This small molecule binds to this protein.
Small molecule (SMILES): CC(=O)N[C@@H]1[C@@H](O)[C@H](O)[C@@H](CO)O[C@H]1O

Sequence of chain 7.D:
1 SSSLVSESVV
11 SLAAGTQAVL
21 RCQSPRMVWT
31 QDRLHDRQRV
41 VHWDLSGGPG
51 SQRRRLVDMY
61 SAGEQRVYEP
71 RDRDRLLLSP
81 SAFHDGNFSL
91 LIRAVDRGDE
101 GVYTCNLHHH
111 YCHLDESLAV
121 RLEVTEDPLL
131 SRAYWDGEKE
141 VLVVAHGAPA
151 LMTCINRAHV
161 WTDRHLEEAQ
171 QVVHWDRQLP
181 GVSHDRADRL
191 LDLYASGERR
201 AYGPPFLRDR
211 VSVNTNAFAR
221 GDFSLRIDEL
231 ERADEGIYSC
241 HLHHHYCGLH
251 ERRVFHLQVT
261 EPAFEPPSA

Binding-site contacts:
Ligand atom C4 contacts residue ASN87 of chain 7.D at 4.2 Å.
Ligand atom N2 contacts residue ASN87 of chain 7.D at 2.9 Å (h-bond).
Ligand atom C8 contacts residue ILE155 of chain 7.D at 3.7 Å (hydrophobic).
Ligand atom C1 contacts residue ASN87 of chain 7.D at 1.4 Å.
Ligand atom C3 contacts residue ASN87 of chain 7.D at 3.8 Å.
Ligand atom C2 contacts residue ASN87 of chain 7.D at 2.4 Å.
Ligand atom O6 contacts residue SER89 of chain 7.D at 2.8 Å (h-bond).
Ligand atom C7 contacts residue ILE155 of chain 7.D at 4.3 Å (hydrophobic).
Ligand atom O5 contacts residue ASN87 of chain 7.D at 2.3 Å (h-bond).
Ligand atom O6 contacts residue LEU151 of chain 7.D at 3.4 Å.
Ligand atom C5 contacts residue SER89 of chain 7.D at 3.3 Å.
Ligand atom O5 contacts residue SER89 of chain 7.D at 2.8 Å (h-bond).
Ligand atom C3 contacts residue LEU151 of chain 7.D at 4.2 Å (hydrophobic).
Ligand atom C1 contacts residue SER89 of chain 7.D at 3.3 Å.
Ligand atom C5 contacts residue ASN87 of chain 7.D at 3.7 Å.
Ligand atom C7 contacts residue ASN87 of chain 7.D at 3.8 Å.
Ligand atom O7 contacts residue ASN87 of chain 7.D at 4.1 Å.
Ligand atom C6 contacts residue LEU91 of chain 7.D at 4.2 Å (hydrophobic).
Ligand atom C5 contacts residue LEU151 of chain 7.D at 3.8 Å (hydrophobic).
Ligand atom C6 contacts residue SER89 of chain 7.D at 3.6 Å.
Ligand atom O4 contacts residue LEU151 of chain 7.D at 3.3 Å.
Ligand atom N2 contacts residue ILE155 of chain 7.D at 4.1 Å.
Ligand atom O6 contacts residue LEU91 of chain 7.D at 4.0 Å.
Ligand atom C6 contacts residue LEU151 of chain 7.D at 3.7 Å (hydrophobic).
Ligand atom C4 contacts residue LEU151 of chain 7.D at 4.0 Å (hydrophobic).